Binding-site contacts:
Ligand atom C2 contacts residue ASN230 of chain 1.A at 2.5 Å.
Ligand atom C1 contacts residue ASN230 of chain 1.A at 1.4 Å.
Ligand atom C4 contacts residue ASN230 of chain 1.A at 4.2 Å.
Ligand atom O5 contacts residue ASN230 of chain 1.A at 2.4 Å (h-bond).
Ligand atom O5 contacts residue GLU231 of chain 1.A at 4.3 Å.
Ligand atom C7 contacts residue ASN230 of chain 1.A at 3.7 Å.
Ligand atom C7 contacts residue LEU227 of chain 1.A at 4.0 Å (hydrophobic).
Ligand atom C3 contacts residue ASN230 of chain 1.A at 3.8 Å.
Ligand atom O7 contacts residue ASN230 of chain 1.A at 4.0 Å.
Ligand atom O7 contacts residue THR189 of chain 1.A at 4.2 Å.
Ligand atom C8 contacts residue THR190 of chain 1.A at 3.3 Å.
Ligand atom C6 contacts residue TYR234 of chain 1.A at 3.6 Å (hydrophobic).
Ligand atom O5 contacts residue TYR234 of chain 1.A at 3.4 Å.
Ligand atom O7 contacts residue LEU227 of chain 1.A at 3.6 Å.
Ligand atom C8 contacts residue LEU227 of chain 1.A at 4.0 Å (hydrophobic).
Ligand atom C1 contacts residue TYR234 of chain 1.A at 3.7 Å (hydrophobic).
Ligand atom N2 contacts residue ASN230 of chain 1.A at 2.9 Å (h-bond).
Ligand atom C5 contacts residue ASN230 of chain 1.A at 3.7 Å.
Ligand atom C5 contacts residue TYR234 of chain 1.A at 3.6 Å (hydrophobic).

Sequence of chain 1.A:
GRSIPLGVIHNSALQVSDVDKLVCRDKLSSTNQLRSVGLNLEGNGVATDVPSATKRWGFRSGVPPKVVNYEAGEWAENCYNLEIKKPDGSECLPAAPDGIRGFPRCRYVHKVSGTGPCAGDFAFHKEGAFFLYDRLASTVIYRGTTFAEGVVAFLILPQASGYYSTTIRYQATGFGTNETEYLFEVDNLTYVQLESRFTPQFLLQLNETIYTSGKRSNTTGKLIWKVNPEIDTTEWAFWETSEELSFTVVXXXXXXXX

A protein and the small-molecule ligand that binds it are described below.
Small molecule (SMILES): CC(=O)N[C@@H]1[C@@H](O)[C@H](O)[C@@H](CO)O[C@H]1O